A small-molecule ligand and the protein it binds are described below.
Small molecule (SMILES): CC(C)C[C@H](NC(=O)[C@@H]1CCCN1C(=O)[C@H](CC(=O)O)NC(=O)[C@@H](N)CC(=O)O)C(=O)N[C@@H](CC(N)=O)C(=O)N[C@@H](C)C=O

Sequence of chain 1.E:
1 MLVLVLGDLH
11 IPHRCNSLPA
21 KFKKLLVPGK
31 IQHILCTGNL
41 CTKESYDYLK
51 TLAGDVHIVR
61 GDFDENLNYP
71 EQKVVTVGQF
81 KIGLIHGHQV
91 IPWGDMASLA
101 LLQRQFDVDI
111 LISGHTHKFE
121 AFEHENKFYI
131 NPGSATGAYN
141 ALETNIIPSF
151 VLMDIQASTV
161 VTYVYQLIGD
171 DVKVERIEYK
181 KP

Binding-site contacts:
Ligand atom CB contacts residue TYR165 of chain 1.E at 3.9 Å (hydrophobic).
Ligand atom CB contacts residue VAL172 of chain 1.E at 4.4 Å (hydrophobic).
Ligand atom N contacts residue TYR165 of chain 1.E at 4.2 Å.
Ligand atom CG contacts residue LEU152 of chain 1.E at 3.9 Å (hydrophobic).
Ligand atom O contacts residue TYR163 of chain 1.E at 3.6 Å.
Ligand atom CA contacts residue TYR165 of chain 1.E at 4.5 Å (hydrophobic).
Ligand atom CB contacts residue VAL174 of chain 1.E at 4.4 Å (hydrophobic).
Ligand atom CG contacts residue LEU25 of chain 1.E at 4.4 Å (hydrophobic).
Ligand atom OD2 contacts residue TYR165 of chain 1.E at 3.0 Å (h-bond).
Ligand atom CA contacts residue TYR165 of chain 1.E at 4.5 Å (hydrophobic).
Ligand atom CB contacts residue TYR165 of chain 1.E at 3.4 Å (hydrophobic).
Ligand atom CB contacts residue LEU152 of chain 1.E at 4.2 Å (hydrophobic).
Ligand atom O contacts residue LEU25 of chain 1.E at 4.5 Å.
Ligand atom CD contacts residue TYR163 of chain 1.E at 3.8 Å (hydrophobic).
Ligand atom CD1 contacts residue TYR165 of chain 1.E at 3.3 Å (hydrophobic).
Ligand atom CG contacts residue TYR163 of chain 1.E at 4.1 Å (hydrophobic).
Ligand atom CD contacts residue LEU152 of chain 1.E at 4.3 Å (hydrophobic).
Ligand atom N contacts residue TYR165 of chain 1.E at 3.9 Å.
Ligand atom CD1 contacts residue LEU152 of chain 1.E at 3.5 Å (hydrophobic).
Ligand atom CG contacts residue LYS30 of chain 1.E at 4.5 Å.
Ligand atom CG contacts residue TYR165 of chain 1.E at 4.2 Å (hydrophobic).
Ligand atom CD contacts residue TYR165 of chain 1.E at 3.9 Å (hydrophobic).
Ligand atom CG contacts residue TYR165 of chain 1.E at 3.6 Å (hydrophobic).
Ligand atom CB contacts residue LEU25 of chain 1.E at 4.1 Å (hydrophobic).
Ligand atom CB contacts residue VAL174 of chain 1.E at 4.1 Å (hydrophobic).
Ligand atom CD2 contacts residue LEU25 of chain 1.E at 3.2 Å (hydrophobic).
Ligand atom O contacts residue LEU25 of chain 1.E at 3.9 Å.